Binding-site contacts:
Ligand atom O5 contacts residue ASN87 of chain 5.A at 2.4 Å (h-bond).
Ligand atom C8 contacts residue ASN87 of chain 5.A at 4.3 Å.
Ligand atom C3 contacts residue ASN87 of chain 5.A at 3.8 Å.
Ligand atom C7 contacts residue ASP85 of chain 5.A at 4.4 Å.
Ligand atom O7 contacts residue ASP85 of chain 5.A at 3.4 Å (salt-bridge).
Ligand atom O4 contacts residue LEU151 of chain 5.A at 4.1 Å.
Ligand atom C2 contacts residue ASN87 of chain 5.A at 2.4 Å.
Ligand atom O7 contacts residue ASN87 of chain 5.A at 3.0 Å (h-bond).
Ligand atom C5 contacts residue ASN87 of chain 5.A at 3.7 Å.
Ligand atom C7 contacts residue ASN87 of chain 5.A at 3.1 Å.
Ligand atom C6 contacts residue LEU151 of chain 5.A at 3.8 Å (hydrophobic).
Ligand atom C5 contacts residue LEU151 of chain 5.A at 4.1 Å (hydrophobic).
Ligand atom C6 contacts residue LEU91 of chain 5.A at 3.7 Å (hydrophobic).
Ligand atom O6 contacts residue LEU91 of chain 5.A at 4.1 Å.
Ligand atom C1 contacts residue SER89 of chain 5.A at 4.5 Å.
Ligand atom C4 contacts residue ASN87 of chain 5.A at 4.2 Å.
Ligand atom N2 contacts residue ASN87 of chain 5.A at 2.8 Å (h-bond).
Ligand atom C1 contacts residue ASN87 of chain 5.A at 1.4 Å.

A protein and the small-molecule ligand that binds it are described below.
Small molecule (SMILES): CC(=O)N[C@@H]1[C@@H](O)[C@H](O)[C@@H](CO)O[C@H]1O

Sequence of chain 5.A:
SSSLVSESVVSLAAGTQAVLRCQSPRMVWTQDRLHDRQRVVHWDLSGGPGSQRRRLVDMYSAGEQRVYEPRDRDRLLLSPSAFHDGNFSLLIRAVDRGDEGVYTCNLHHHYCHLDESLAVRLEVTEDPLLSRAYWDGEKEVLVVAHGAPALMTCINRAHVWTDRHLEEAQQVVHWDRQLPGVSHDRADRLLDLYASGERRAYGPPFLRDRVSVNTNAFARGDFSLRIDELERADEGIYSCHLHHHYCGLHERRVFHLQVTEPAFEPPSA